Sequence of chain 1.E:
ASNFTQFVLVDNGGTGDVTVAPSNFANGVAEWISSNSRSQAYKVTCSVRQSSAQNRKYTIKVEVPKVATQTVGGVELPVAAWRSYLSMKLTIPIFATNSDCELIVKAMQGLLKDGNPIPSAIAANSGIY

This protein binds this small molecule.
Small molecule (SMILES): Nc1nc(=O)c2ncn([C@@H]3O[C@H](CO[P](=O)(O)O[C@H]4[C@@H](O)[C@H](n5cnc6c(N)ncnc65)O[C@@H]4CO[P](=O)(O)O[C@@H]4[C@@H](O)[C@H](n5cnc6c(N)ncnc65)O[C@@H]4COP(=O)=O)[C@@H](O)[C@H]3O)c2[nH]1

Binding-site contacts:
Ligand atom C6 contacts residue LYS61 of chain 1.E at 3.8 Å.
Ligand atom N9 contacts residue TYR85 of chain 1.E at 4.0 Å.
Ligand atom N6 contacts residue LYS61 of chain 1.E at 4.1 Å.
Ligand atom P contacts residue TYR85 of chain 1.E at 3.7 Å.
Ligand atom C5 contacts residue THR45 of chain 1.E at 3.1 Å.
Ligand atom C6 contacts residue TYR85 of chain 1.E at 3.4 Å (hydrophobic).
Ligand atom N7 contacts residue TYR85 of chain 1.E at 3.7 Å.
Ligand atom C6 contacts residue THR45 of chain 1.E at 3.1 Å.
Ligand atom C6 contacts residue THR59 of chain 1.E at 3.6 Å.
Ligand atom N6 contacts residue CYS46 of chain 1.E at 3.4 Å (h-bond).
Ligand atom C6 contacts residue SER47 of chain 1.E at 3.9 Å.
Ligand atom C5 contacts residue LYS61 of chain 1.E at 3.7 Å.
Ligand atom N6 contacts residue THR91 of chain 6.E at 3.5 Å (h-bond).
Ligand atom N9 contacts residue LYS61 of chain 1.E at 3.7 Å.
Ligand atom C6 contacts residue VAL29 of chain 1.E at 4.1 Å (hydrophobic).
Ligand atom N7 contacts residue THR45 of chain 1.E at 2.5 Å (h-bond).
Ligand atom N1 contacts residue TYR85 of chain 1.E at 3.5 Å.
Ligand atom N6 contacts residue THR59 of chain 1.E at 2.8 Å (h-bond).
Ligand atom C8 contacts residue LYS61 of chain 1.E at 3.7 Å.
Ligand atom N1 contacts residue THR59 of chain 1.E at 3.5 Å.
Ligand atom C5 contacts residue TYR85 of chain 1.E at 3.5 Å (hydrophobic).
Ligand atom C5 contacts residue VAL29 of chain 1.E at 4.0 Å (hydrophobic).
Ligand atom C8 contacts residue TYR85 of chain 1.E at 3.8 Å (hydrophobic).
Ligand atom OP2 contacts residue GLU63 of chain 1.E at 3.6 Å (salt-bridge).
Ligand atom N6 contacts residue TYR85 of chain 1.E at 3.4 Å.
Ligand atom C8 contacts residue THR45 of chain 1.E at 3.8 Å.
Ligand atom C4 contacts residue TYR85 of chain 1.E at 3.8 Å (hydrophobic).
Ligand atom C5' contacts residue TYR85 of chain 1.E at 4.0 Å (hydrophobic).
Ligand atom N6 contacts residue THR45 of chain 1.E at 2.5 Å (h-bond).
Ligand atom OP2 contacts residue LYS43 of chain 1.E at 2.7 Å (salt-bridge).
Ligand atom N7 contacts residue LYS61 of chain 1.E at 3.7 Å.
Ligand atom OP1 contacts residue LYS43 of chain 1.E at 2.9 Å (salt-bridge).
Ligand atom N6 contacts residue SER47 of chain 1.E at 4.1 Å.
Ligand atom P contacts residue LYS43 of chain 1.E at 3.2 Å.
Ligand atom C2 contacts residue THR59 of chain 1.E at 4.1 Å.
Ligand atom C4 contacts residue LYS61 of chain 1.E at 3.7 Å.
Ligand atom C2 contacts residue SER47 of chain 1.E at 3.4 Å.
Ligand atom N1 contacts residue SER47 of chain 1.E at 2.9 Å (h-bond).
Ligand atom OP1 contacts residue TYR85 of chain 1.E at 3.5 Å (h-bond).
Ligand atom O6 contacts residue LYS61 of chain 1.E at 3.0 Å (salt-bridge).

Sequence of chain 6.E:
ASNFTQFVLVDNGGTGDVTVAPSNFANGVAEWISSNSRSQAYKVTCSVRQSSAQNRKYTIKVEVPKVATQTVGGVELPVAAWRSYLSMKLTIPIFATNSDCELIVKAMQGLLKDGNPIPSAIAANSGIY